Sequence of chain 1.B:
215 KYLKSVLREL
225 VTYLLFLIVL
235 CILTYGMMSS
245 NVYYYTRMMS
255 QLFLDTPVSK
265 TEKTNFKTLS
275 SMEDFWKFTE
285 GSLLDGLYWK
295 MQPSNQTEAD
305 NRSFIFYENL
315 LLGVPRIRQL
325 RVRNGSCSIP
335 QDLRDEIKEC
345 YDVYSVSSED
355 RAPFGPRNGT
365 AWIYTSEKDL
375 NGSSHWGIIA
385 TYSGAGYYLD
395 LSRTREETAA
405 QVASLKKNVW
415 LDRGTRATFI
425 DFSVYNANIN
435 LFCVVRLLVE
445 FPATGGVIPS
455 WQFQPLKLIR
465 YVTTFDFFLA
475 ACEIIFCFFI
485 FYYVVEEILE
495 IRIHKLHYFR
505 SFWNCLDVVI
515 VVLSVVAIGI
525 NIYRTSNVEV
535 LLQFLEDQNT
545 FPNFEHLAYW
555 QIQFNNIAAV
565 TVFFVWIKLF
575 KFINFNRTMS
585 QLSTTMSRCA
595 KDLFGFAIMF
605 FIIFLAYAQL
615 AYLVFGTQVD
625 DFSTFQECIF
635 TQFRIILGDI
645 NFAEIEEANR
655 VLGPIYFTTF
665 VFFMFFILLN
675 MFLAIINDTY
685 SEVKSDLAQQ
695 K

This protein binds this small molecule.
Small molecule (SMILES): N[C@@H](CC1CCCCC1)[C@@H](O)CC(=O)O

Binding-site contacts:
Ligand atom N contacts residue ILE232 of chain 1.B at 3.5 Å.
Ligand atom CA contacts residue CYS235 of chain 1.B at 3.9 Å (hydrophobic).
Ligand atom CG contacts residue CYS235 of chain 1.B at 4.3 Å (hydrophobic).
Ligand atom CD1 contacts residue ILE232 of chain 1.B at 3.6 Å (hydrophobic).
Ligand atom CZ contacts residue ILE232 of chain 1.B at 3.6 Å (hydrophobic).
Ligand atom CH contacts residue ILE236 of chain 1.B at 4.1 Å (hydrophobic).
Ligand atom CZ contacts residue LEU231 of chain 1.B at 3.9 Å (hydrophobic).
Ligand atom OH contacts residue ILE236 of chain 1.B at 3.5 Å (h-bond).
Ligand atom O contacts residue ILE236 of chain 1.B at 4.2 Å.
Ligand atom OXT contacts residue TYR239 of chain 1.B at 4.0 Å.
Ligand atom CA contacts residue ILE232 of chain 1.B at 4.0 Å (hydrophobic).
Ligand atom O contacts residue TYR239 of chain 1.B at 3.3 Å.
Ligand atom C contacts residue TYR239 of chain 1.B at 4.2 Å (hydrophobic).
Ligand atom CB contacts residue CYS235 of chain 1.B at 4.4 Å (hydrophobic).
Ligand atom O contacts residue CYS235 of chain 1.B at 3.6 Å (h-bond).
Ligand atom CE1 contacts residue LEU231 of chain 1.B at 3.5 Å (hydrophobic).
Ligand atom CH contacts residue CYS235 of chain 1.B at 3.9 Å (hydrophobic).
Ligand atom OH contacts residue CYS235 of chain 1.B at 2.7 Å (h-bond).
Ligand atom CE1 contacts residue CYS235 of chain 1.B at 3.8 Å (hydrophobic).
Ligand atom CD1 contacts residue CYS235 of chain 1.B at 3.6 Å (hydrophobic).
Ligand atom CE1 contacts residue ILE232 of chain 1.B at 3.5 Å (hydrophobic).